Sequence of chain 1.M:
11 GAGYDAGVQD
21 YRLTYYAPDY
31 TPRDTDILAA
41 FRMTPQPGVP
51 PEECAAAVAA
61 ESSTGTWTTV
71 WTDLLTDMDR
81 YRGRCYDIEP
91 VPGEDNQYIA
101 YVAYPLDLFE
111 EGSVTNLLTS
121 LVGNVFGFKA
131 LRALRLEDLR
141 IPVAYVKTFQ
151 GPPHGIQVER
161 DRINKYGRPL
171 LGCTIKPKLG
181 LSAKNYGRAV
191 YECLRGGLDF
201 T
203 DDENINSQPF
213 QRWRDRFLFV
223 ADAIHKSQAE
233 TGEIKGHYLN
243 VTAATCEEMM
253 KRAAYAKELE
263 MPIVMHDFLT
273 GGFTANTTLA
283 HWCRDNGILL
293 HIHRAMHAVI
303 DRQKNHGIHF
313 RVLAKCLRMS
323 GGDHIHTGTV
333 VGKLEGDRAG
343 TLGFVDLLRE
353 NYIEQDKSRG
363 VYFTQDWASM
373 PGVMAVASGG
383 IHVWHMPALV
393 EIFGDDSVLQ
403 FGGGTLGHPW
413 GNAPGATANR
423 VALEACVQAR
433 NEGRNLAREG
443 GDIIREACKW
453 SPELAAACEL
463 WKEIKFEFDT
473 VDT

Sequence of chain 1.N:
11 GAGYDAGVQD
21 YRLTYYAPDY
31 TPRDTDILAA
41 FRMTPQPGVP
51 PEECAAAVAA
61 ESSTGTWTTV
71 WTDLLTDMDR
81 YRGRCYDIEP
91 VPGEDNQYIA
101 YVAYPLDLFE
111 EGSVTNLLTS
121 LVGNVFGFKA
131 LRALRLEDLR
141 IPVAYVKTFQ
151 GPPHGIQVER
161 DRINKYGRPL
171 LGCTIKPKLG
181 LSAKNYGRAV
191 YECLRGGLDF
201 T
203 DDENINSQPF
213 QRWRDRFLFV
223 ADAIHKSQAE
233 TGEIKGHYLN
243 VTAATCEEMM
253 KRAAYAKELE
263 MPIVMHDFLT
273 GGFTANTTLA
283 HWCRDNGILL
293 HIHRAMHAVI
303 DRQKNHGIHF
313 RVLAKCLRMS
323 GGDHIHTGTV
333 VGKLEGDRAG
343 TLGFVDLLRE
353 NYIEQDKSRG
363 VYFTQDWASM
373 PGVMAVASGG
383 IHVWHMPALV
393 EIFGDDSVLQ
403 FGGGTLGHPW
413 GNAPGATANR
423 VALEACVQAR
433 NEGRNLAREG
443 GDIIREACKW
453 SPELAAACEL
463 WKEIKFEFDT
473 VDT

The small molecule below binds the protein below.
Small molecule (SMILES): O=C(COP(=O)(O)O)[C@H](O)[C@H](O)COP(=O)(O)O

Binding-site contacts:
Ligand atom C3 contacts residue KCX202 of chain 1.M at 3.3 Å.
Ligand atom C1 contacts residue SER380 of chain 1.M at 3.4 Å.
Ligand atom O1 contacts residue LYS176 of chain 1.M at 2.9 Å (salt-bridge).
Ligand atom O6P contacts residue HIS328 of chain 1.M at 3.7 Å.
Ligand atom C3 contacts residue SER380 of chain 1.M at 3.6 Å.
Ligand atom O5P contacts residue LEU336 of chain 1.M at 3.3 Å.
Ligand atom O5 contacts residue LEU336 of chain 1.M at 3.1 Å.
Ligand atom C2 contacts residue LYS176 of chain 1.M at 3.7 Å.
Ligand atom O4P contacts residue ARG296 of chain 1.M at 2.9 Å (salt-bridge).
Ligand atom O2P contacts residue LYS176 of chain 1.M at 3.3 Å.
Ligand atom C1 contacts residue GLY381 of chain 1.M at 3.6 Å.
Ligand atom O6P contacts residue HIS295 of chain 1.M at 3.7 Å.
Ligand atom O2P contacts residue GLY405 of chain 1.M at 3.5 Å (h-bond).
Ligand atom O3P contacts residue LYS335 of chain 1.M at 2.6 Å (salt-bridge).
Ligand atom O3P contacts residue GLY381 of chain 1.M at 3.2 Å.
Ligand atom O5P contacts residue ARG296 of chain 1.M at 3.8 Å.
Ligand atom O3 contacts residue HIS295 of chain 1.M at 2.8 Å (h-bond).
Ligand atom O2P contacts residue THR66 of chain 1.N at 3.3 Å (h-bond).
Ligand atom O4 contacts residue LYS335 of chain 1.M at 3.7 Å.
Ligand atom O2 contacts residue MG1 of chain 1.Z at 2.9 Å.
Ligand atom O2P contacts residue TRP67 of chain 1.N at 3.5 Å.
Ligand atom O2 contacts residue LYS176 of chain 1.M at 2.9 Å (salt-bridge).
Ligand atom O5P contacts residue HIS299 of chain 1.M at 3.3 Å (h-bond).
Ligand atom O3P contacts residue GLY382 of chain 1.M at 2.8 Å (h-bond).
Ligand atom O3P contacts residue TRP67 of chain 1.N at 3.5 Å.
Ligand atom C3 contacts residue MG1 of chain 1.Z at 3.2 Å.
Ligand atom O6P contacts residue ARG296 of chain 1.M at 3.8 Å.
Ligand atom P2 contacts residue ARG296 of chain 1.M at 3.8 Å.
Ligand atom C5 contacts residue SER380 of chain 1.M at 3.2 Å.
Ligand atom P1 contacts residue LYS335 of chain 1.M at 3.7 Å.
Ligand atom C2 contacts residue MG1 of chain 1.Z at 3.4 Å.
Ligand atom O3 contacts residue KCX202 of chain 1.M at 2.5 Å (h-bond).
Ligand atom O5 contacts residue SER380 of chain 1.M at 3.2 Å (h-bond).
Ligand atom O1P contacts residue GLY405 of chain 1.M at 3.1 Å (h-bond).
Ligand atom O3 contacts residue MG1 of chain 1.Z at 2.0 Å.
Ligand atom O3 contacts residue GLU205 of chain 1.M at 3.5 Å (salt-bridge).
Ligand atom O1P contacts residue GLY404 of chain 1.M at 2.9 Å (h-bond).
Ligand atom O4 contacts residue LEU336 of chain 1.M at 3.4 Å.
Ligand atom C3 contacts residue HIS295 of chain 1.M at 3.8 Å.
Ligand atom O1P contacts residue TRP67 of chain 1.N at 3.8 Å.